This protein binds this small molecule.
Small molecule (SMILES): O=C(O)c1ccc(-c2ccccn2)cc1

Sequence of chain 1.A:
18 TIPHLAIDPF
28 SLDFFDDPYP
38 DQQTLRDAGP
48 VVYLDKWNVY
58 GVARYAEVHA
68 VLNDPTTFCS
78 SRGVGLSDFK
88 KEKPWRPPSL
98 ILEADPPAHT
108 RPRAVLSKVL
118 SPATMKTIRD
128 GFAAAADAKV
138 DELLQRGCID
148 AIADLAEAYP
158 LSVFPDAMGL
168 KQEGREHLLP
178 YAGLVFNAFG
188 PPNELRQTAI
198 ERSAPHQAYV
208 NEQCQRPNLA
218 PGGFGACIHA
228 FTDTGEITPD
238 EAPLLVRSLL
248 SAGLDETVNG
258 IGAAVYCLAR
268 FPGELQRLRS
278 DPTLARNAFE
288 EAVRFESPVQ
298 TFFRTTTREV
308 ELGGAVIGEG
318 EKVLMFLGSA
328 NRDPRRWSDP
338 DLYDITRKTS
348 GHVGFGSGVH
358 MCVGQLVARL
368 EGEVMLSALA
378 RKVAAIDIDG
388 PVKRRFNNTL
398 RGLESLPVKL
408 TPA

Binding-site contacts:
Ligand atom C11 contacts residue ARG93 of chain 1.A at 4.0 Å.
Ligand atom C06 contacts residue PHE183 of chain 1.A at 3.8 Å (hydrophobic).
Ligand atom C09 contacts residue HEM1 of chain 1.C at 3.7 Å.
Ligand atom N04 contacts residue PHE183 of chain 1.A at 3.7 Å.
Ligand atom C08 contacts residue LEU99 of chain 1.A at 3.5 Å (hydrophobic).
Ligand atom C06 contacts residue HEM1 of chain 1.C at 3.9 Å.
Ligand atom C05 contacts residue PHE183 of chain 1.A at 3.8 Å (hydrophobic).
Ligand atom C11 contacts residue LEU99 of chain 1.A at 3.6 Å (hydrophobic).
Ligand atom C10 contacts residue ALA249 of chain 1.A at 4.0 Å (hydrophobic).
Ligand atom O15 contacts residue SER248 of chain 1.A at 3.3 Å.
Ligand atom C06 contacts residue PHE299 of chain 1.A at 3.9 Å (hydrophobic).
Ligand atom C07 contacts residue LEU99 of chain 1.A at 3.6 Å (hydrophobic).
Ligand atom O15 contacts residue SER245 of chain 1.A at 3.5 Å.
Ligand atom O14 contacts residue SER245 of chain 1.A at 2.5 Å (h-bond).
Ligand atom N04 contacts residue HEM1 of chain 1.C at 3.5 Å (h-bond).
Ligand atom C12 contacts residue LEU99 of chain 1.A at 3.6 Å (hydrophobic).
Ligand atom C10 contacts residue LEU99 of chain 1.A at 3.8 Å (hydrophobic).
Ligand atom C07 contacts residue ALA249 of chain 1.A at 3.9 Å (hydrophobic).
Ligand atom C13 contacts residue SER96 of chain 1.A at 3.6 Å.
Ligand atom C12 contacts residue PHE186 of chain 1.A at 3.7 Å (hydrophobic).
Ligand atom C01 contacts residue PHE299 of chain 1.A at 4.0 Å (hydrophobic).
Ligand atom C03 contacts residue PHE183 of chain 1.A at 3.7 Å (hydrophobic).
Ligand atom O14 contacts residue LEU99 of chain 1.A at 3.9 Å.
Ligand atom C13 contacts residue ARG93 of chain 1.A at 3.9 Å.
Ligand atom C02 contacts residue PHE186 of chain 1.A at 3.6 Å (hydrophobic).
Ligand atom C13 contacts residue SER245 of chain 1.A at 3.4 Å.
Ligand atom C09 contacts residue LEU99 of chain 1.A at 3.5 Å (hydrophobic).
Ligand atom C05 contacts residue HEM1 of chain 1.C at 3.3 Å.
Ligand atom O15 contacts residue ARG93 of chain 1.A at 3.0 Å (salt-bridge).
Ligand atom C08 contacts residue ALA249 of chain 1.A at 3.9 Å (hydrophobic).
Ligand atom C05 contacts residue VAL296 of chain 1.A at 3.8 Å (hydrophobic).
Ligand atom O14 contacts residue SER96 of chain 1.A at 2.7 Å (h-bond).
Ligand atom C08 contacts residue HEM1 of chain 1.C at 3.5 Å.
Ligand atom C06 contacts residue VAL296 of chain 1.A at 3.5 Å (hydrophobic).
Ligand atom C02 contacts residue PHE183 of chain 1.A at 3.8 Å (hydrophobic).
Ligand atom C02 contacts residue LEU99 of chain 1.A at 3.8 Å (hydrophobic).
Ligand atom C12 contacts residue PHE183 of chain 1.A at 4.0 Å (hydrophobic).
Ligand atom C09 contacts residue ALA249 of chain 1.A at 3.9 Å (hydrophobic).
Ligand atom O14 contacts residue ILE98 of chain 1.A at 3.7 Å.
Ligand atom C01 contacts residue PHE183 of chain 1.A at 3.8 Å (hydrophobic).